This protein binds this small molecule.
Small molecule (SMILES): CC(=O)N[C@H]1[C@H]([C@H](O)[C@H](O)CO)O[C@@](O[C@H]2[C@@H](O)[C@@H](CO)O[C@@H](O[C@H]3[C@H](O)[C@@H](O)[C@H](O)O[C@@H]3CO)[C@@H]2O)(C(=O)O)C[C@@H]1O

Sequence of chain 2.B:
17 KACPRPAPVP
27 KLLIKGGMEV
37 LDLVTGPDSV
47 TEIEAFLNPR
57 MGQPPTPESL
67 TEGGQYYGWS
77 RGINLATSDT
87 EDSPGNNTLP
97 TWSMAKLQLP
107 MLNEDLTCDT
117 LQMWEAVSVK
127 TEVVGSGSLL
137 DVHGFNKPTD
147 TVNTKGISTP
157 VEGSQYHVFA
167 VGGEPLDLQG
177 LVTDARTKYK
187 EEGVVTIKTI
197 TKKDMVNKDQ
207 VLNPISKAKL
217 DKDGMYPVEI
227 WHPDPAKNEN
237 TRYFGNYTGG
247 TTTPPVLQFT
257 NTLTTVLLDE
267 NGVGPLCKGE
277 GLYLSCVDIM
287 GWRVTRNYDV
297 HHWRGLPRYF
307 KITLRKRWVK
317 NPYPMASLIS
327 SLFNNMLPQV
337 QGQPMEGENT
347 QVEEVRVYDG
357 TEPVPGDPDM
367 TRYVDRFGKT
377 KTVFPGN

Sequence of chain 2.A:
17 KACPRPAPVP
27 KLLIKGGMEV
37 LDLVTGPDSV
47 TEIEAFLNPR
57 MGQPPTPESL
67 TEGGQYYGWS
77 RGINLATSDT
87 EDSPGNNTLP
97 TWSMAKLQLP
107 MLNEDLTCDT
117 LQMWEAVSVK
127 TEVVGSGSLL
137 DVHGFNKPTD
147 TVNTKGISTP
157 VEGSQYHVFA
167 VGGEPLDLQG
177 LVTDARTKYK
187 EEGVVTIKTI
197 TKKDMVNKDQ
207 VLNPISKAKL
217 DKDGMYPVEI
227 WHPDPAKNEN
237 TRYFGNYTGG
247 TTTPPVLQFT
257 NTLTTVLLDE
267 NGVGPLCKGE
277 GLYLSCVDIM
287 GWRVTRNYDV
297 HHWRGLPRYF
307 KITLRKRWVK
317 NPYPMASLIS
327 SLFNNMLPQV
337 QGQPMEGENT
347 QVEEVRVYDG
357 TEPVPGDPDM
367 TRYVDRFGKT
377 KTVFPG

Binding-site contacts:
Ligand atom O10 contacts residue ASN293 of chain 2.A at 4.3 Å.
Ligand atom N5 contacts residue TYR72 of chain 2.A at 2.9 Å (h-bond).
Ligand atom O1A contacts residue TYR72 of chain 2.A at 3.7 Å.
Ligand atom O1A contacts residue GLY78 of chain 2.A at 3.4 Å (h-bond).
Ligand atom C4 contacts residue HIS298 of chain 2.A at 3.6 Å.
Ligand atom C3 contacts residue HIS298 of chain 2.A at 4.1 Å.
Ligand atom C1 contacts residue GLY78 of chain 2.A at 4.2 Å.
Ligand atom O8 contacts residue TYR72 of chain 2.A at 3.9 Å.
Ligand atom C1 contacts residue ARG77 of chain 2.A at 3.5 Å.
Ligand atom O4 contacts residue VAL296 of chain 2.A at 3.7 Å.
Ligand atom C1 contacts residue TYR72 of chain 2.A at 4.1 Å (hydrophobic).
Ligand atom C11 contacts residue TYR72 of chain 2.A at 3.9 Å (hydrophobic).
Ligand atom C3 contacts residue GLY78 of chain 2.A at 4.2 Å.
Ligand atom C4 contacts residue ARG77 of chain 2.A at 4.3 Å.
Ligand atom C6 contacts residue THR94 of chain 2.A at 3.9 Å.
Ligand atom C4 contacts residue TYR72 of chain 2.A at 3.7 Å (hydrophobic).
Ligand atom C10 contacts residue TYR72 of chain 2.A at 3.8 Å (hydrophobic).
Ligand atom O4 contacts residue TYR72 of chain 2.A at 4.2 Å.
Ligand atom O1A contacts residue ARG77 of chain 2.A at 3.1 Å.
Ligand atom C5 contacts residue ASN93 of chain 2.A at 3.6 Å.
Ligand atom O1B contacts residue ARG77 of chain 2.A at 3.0 Å (salt-bridge).
Ligand atom C3 contacts residue ARG77 of chain 2.A at 3.8 Å.
Ligand atom C2 contacts residue GLY78 of chain 2.A at 4.1 Å.
Ligand atom O4 contacts residue ILE79 of chain 2.A at 3.7 Å.
Ligand atom O8 contacts residue ARG77 of chain 2.A at 3.3 Å (salt-bridge).
Ligand atom C4 contacts residue VAL296 of chain 2.A at 4.2 Å (hydrophobic).
Ligand atom C3 contacts residue GLY78 of chain 2.A at 3.7 Å.
Ligand atom C11 contacts residue ASP85 of chain 2.B at 3.5 Å.
Ligand atom C6 contacts residue ASN93 of chain 2.A at 3.1 Å.
Ligand atom O4 contacts residue THR291 of chain 2.A at 3.5 Å.
Ligand atom C4 contacts residue GLY78 of chain 2.A at 3.6 Å.
Ligand atom O4 contacts residue ASN80 of chain 2.A at 4.1 Å.
Ligand atom O6 contacts residue ASN93 of chain 2.A at 2.9 Å (h-bond).
Ligand atom O3 contacts residue GLY78 of chain 2.A at 3.6 Å.
Ligand atom O4 contacts residue HIS298 of chain 2.A at 2.7 Å (h-bond).
Ligand atom C3 contacts residue VAL296 of chain 2.A at 3.4 Å (hydrophobic).
Ligand atom C6 contacts residue TYR72 of chain 2.A at 3.9 Å (hydrophobic).
Ligand atom O1B contacts residue TYR72 of chain 2.A at 4.1 Å.
Ligand atom O4 contacts residue GLY78 of chain 2.A at 3.3 Å.
Ligand atom C5 contacts residue TYR72 of chain 2.A at 3.7 Å (hydrophobic).